Binding-site contacts:
Ligand atom C1 contacts residue GLU171 of chain 8.A at 3.8 Å.
Ligand atom OP4 contacts residue SER197 of chain 11.A at 3.8 Å.
Ligand atom N1 contacts residue HIS168 of chain 8.A at 3.5 Å (h-bond).
Ligand atom C6 contacts residue HIS167 of chain 8.A at 3.4 Å.
Ligand atom O3 contacts residue ARG119 of chain 11.A at 3.8 Å.
Ligand atom OP6 contacts residue SER197 of chain 11.A at 2.7 Å (h-bond).
Ligand atom OP1 contacts residue GLU171 of chain 8.A at 3.2 Å (salt-bridge).
Ligand atom OP1 contacts residue LYS175 of chain 8.A at 3.4 Å (salt-bridge).
Ligand atom P contacts residue ARG97 of chain 11.A at 3.6 Å.
Ligand atom OP4 contacts residue ARG119 of chain 11.A at 3.1 Å (salt-bridge).
Ligand atom C5 contacts residue GLU75 of chain 17.A at 3.2 Å.
Ligand atom O2 contacts residue HIS45 of chain 8.A at 3.4 Å (h-bond).
Ligand atom C5 contacts residue MN1 of chain 17.C at 3.0 Å.
Ligand atom N2 contacts residue HIS167 of chain 8.A at 3.6 Å.
Ligand atom P contacts residue LYS175 of chain 8.A at 3.6 Å.
Ligand atom N1 contacts residue GLU75 of chain 17.A at 3.2 Å (salt-bridge).
Ligand atom C6 contacts residue MN1 of chain 17.B at 3.0 Å.
Ligand atom N1 contacts residue MN1 of chain 17.C at 2.2 Å.
Ligand atom C6 contacts residue HIS72 of chain 17.A at 3.7 Å.
Ligand atom O2 contacts residue HIS72 of chain 17.A at 3.5 Å (h-bond).
Ligand atom OP4 contacts residue LYS199 of chain 11.A at 2.7 Å (salt-bridge).
Ligand atom C2 contacts residue GLU171 of chain 8.A at 3.5 Å.
Ligand atom N1 contacts residue HIS71 of chain 17.A at 3.0 Å (h-bond).
Ligand atom P contacts residue SER197 of chain 11.A at 3.7 Å.
Ligand atom C4 contacts residue MN1 of chain 17.B at 3.3 Å.
Ligand atom C6 contacts residue GLU171 of chain 8.A at 3.8 Å.
Ligand atom N2 contacts residue MN1 of chain 17.B at 2.3 Å.
Ligand atom OP5 contacts residue ARG97 of chain 11.A at 2.7 Å (salt-bridge).
Ligand atom N2 contacts residue GLU171 of chain 8.A at 3.2 Å (salt-bridge).
Ligand atom O2 contacts residue GLU171 of chain 8.A at 2.5 Å (salt-bridge).
Ligand atom O3 contacts residue LYS199 of chain 11.A at 3.6 Å.
Ligand atom C2 contacts residue MN1 of chain 17.B at 3.4 Å.
Ligand atom N2 contacts residue HIS72 of chain 17.A at 3.2 Å (h-bond).
Ligand atom C6 contacts residue MN1 of chain 17.C at 3.3 Å.
Ligand atom O2 contacts residue MN1 of chain 17.B at 2.3 Å.
Ligand atom OP5 contacts residue LYS175 of chain 8.A at 2.6 Å (salt-bridge).
Ligand atom C6 contacts residue HIS71 of chain 17.A at 3.3 Å.
Ligand atom OP6 contacts residue ARG97 of chain 11.A at 2.8 Å (salt-bridge).
Ligand atom C1 contacts residue SER198 of chain 11.A at 3.4 Å.
Ligand atom OP5 contacts residue ARG119 of chain 11.A at 3.0 Å (salt-bridge).

Sequence of chain 8.A:
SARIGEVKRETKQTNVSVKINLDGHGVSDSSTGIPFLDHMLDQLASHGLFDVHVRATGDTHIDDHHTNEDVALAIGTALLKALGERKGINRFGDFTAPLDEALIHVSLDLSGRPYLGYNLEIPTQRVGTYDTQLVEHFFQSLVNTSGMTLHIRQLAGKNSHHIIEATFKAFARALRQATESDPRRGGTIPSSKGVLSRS

This protein binds this small molecule.
Small molecule (SMILES): O=P(O)(O)OC[C@@H](O)[C@@H](O)c1cnc[nH]1

Sequence of chain 11.A:
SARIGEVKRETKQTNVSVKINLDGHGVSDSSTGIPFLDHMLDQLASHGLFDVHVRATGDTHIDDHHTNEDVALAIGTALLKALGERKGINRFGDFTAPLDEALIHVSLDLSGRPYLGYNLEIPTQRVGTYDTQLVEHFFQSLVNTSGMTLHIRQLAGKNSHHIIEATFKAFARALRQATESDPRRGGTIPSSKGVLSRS

Sequence of chain 17.A:
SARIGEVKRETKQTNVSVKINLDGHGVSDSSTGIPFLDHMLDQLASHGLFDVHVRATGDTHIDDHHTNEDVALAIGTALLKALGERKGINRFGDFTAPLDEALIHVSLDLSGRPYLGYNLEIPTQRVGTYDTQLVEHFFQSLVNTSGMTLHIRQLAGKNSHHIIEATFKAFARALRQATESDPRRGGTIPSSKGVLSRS